Binding-site contacts:
Ligand atom N6 contacts residue GLY639 of chain 2.Q at 2.8 Å (h-bond).
Ligand atom C8 contacts residue PRO419 of chain 2.Q at 4.3 Å (hydrophobic).
Ligand atom O4' contacts residue PRO631 of chain 2.Q at 3.8 Å.
Ligand atom N1 contacts residue ILE622 of chain 2.Q at 4.4 Å.
Ligand atom C6 contacts residue VAL418 of chain 2.Q at 3.8 Å (hydrophobic).
Ligand atom N6 contacts residue GLY637 of chain 2.Q at 4.1 Å.
Ligand atom C6 contacts residue PRO631 of chain 2.Q at 4.0 Å (hydrophobic).
Ligand atom N6 contacts residue PRO633 of chain 2.Q at 4.2 Å.
Ligand atom N1 contacts residue VAL418 of chain 2.Q at 3.8 Å.
Ligand atom C5 contacts residue SER632 of chain 2.Q at 4.3 Å.
Ligand atom O2P contacts residue PRO631 of chain 2.Q at 3.8 Å.
Ligand atom C1' contacts residue HIS630 of chain 2.Q at 4.0 Å.
Ligand atom C8 contacts residue HIS630 of chain 2.Q at 3.4 Å.
Ligand atom C5 contacts residue PRO419 of chain 2.Q at 4.2 Å (hydrophobic).
Ligand atom C2' contacts residue PRO419 of chain 2.Q at 4.0 Å (hydrophobic).
Ligand atom N6 contacts residue PRO631 of chain 2.Q at 3.9 Å.
Ligand atom N7 contacts residue HIS630 of chain 2.Q at 4.1 Å.
Ligand atom N6 contacts residue SER632 of chain 2.Q at 3.9 Å.
Ligand atom N6 contacts residue VAL418 of chain 2.Q at 3.6 Å.
Ligand atom O5' contacts residue PHE629 of chain 2.Q at 4.2 Å.
Ligand atom N7 contacts residue SER632 of chain 2.Q at 3.8 Å.
Ligand atom C6 contacts residue SER632 of chain 2.Q at 4.3 Å.
Ligand atom C6 contacts residue GLY639 of chain 2.Q at 3.7 Å.
Ligand atom O5' contacts residue PRO631 of chain 2.Q at 4.1 Å.
Ligand atom O2P contacts residue PHE629 of chain 2.Q at 4.0 Å.
Ligand atom C4 contacts residue PRO419 of chain 2.Q at 4.2 Å (hydrophobic).
Ligand atom N1 contacts residue PRO631 of chain 2.Q at 4.2 Å.
Ligand atom N7 contacts residue PRO419 of chain 2.Q at 4.4 Å.
Ligand atom O4' contacts residue HIS630 of chain 2.Q at 4.4 Å.
Ligand atom N3 contacts residue PRO419 of chain 2.Q at 4.3 Å.
Ligand atom O2P contacts residue HIS628 of chain 2.Q at 4.3 Å.
Ligand atom C2 contacts residue PRO419 of chain 2.Q at 4.4 Å (hydrophobic).
Ligand atom N7 contacts residue ASP609 of chain 2.Q at 4.5 Å.
Ligand atom C6 contacts residue PRO419 of chain 2.Q at 4.4 Å (hydrophobic).
Ligand atom N9 contacts residue PRO419 of chain 2.Q at 4.2 Å.
Ligand atom C5 contacts residue PRO631 of chain 2.Q at 4.4 Å (hydrophobic).
Ligand atom N9 contacts residue HIS630 of chain 2.Q at 4.2 Å.
Ligand atom N1 contacts residue GLY639 of chain 2.Q at 2.9 Å (h-bond).
Ligand atom N6 contacts residue PHE638 of chain 2.Q at 3.8 Å.
Ligand atom C2 contacts residue GLY639 of chain 2.Q at 3.7 Å.

Sequence of chain 2.Q:
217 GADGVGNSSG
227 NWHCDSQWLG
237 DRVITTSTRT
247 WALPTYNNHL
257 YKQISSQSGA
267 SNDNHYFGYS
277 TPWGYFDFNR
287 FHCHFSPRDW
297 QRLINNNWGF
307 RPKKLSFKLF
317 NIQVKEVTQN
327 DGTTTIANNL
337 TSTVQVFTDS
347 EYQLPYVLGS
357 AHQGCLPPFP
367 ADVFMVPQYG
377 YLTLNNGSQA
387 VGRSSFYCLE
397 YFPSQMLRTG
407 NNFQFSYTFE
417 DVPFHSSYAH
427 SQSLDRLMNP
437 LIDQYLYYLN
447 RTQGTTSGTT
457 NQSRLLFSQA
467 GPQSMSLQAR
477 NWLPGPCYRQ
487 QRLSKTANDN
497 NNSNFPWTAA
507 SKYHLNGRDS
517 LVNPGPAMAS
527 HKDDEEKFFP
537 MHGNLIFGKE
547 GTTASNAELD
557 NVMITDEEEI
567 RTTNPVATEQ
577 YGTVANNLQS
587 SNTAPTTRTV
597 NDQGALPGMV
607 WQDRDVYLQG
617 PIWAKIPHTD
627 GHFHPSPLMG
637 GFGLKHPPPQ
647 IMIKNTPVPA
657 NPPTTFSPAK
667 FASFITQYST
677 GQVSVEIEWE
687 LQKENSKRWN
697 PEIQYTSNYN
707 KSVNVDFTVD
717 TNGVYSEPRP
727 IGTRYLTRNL

This protein binds this small molecule.
Small molecule (SMILES): Nc1ncnc2c1ncn2[C@H]1C[C@H](O)[C@@H](COP(=O)(O)O)O1